A small-molecule ligand and the protein it binds are described below.
Small molecule (SMILES): N#Cc1cc2c(Oc3ccccc3OCCn3ccc(=O)[nH]c3=O)cccn2c1

Binding-site contacts:
Ligand atom O0Q contacts residue LYS104 of chain 1.C at 3.3 Å.
Ligand atom N0H contacts residue TYR320 of chain 1.C at 3.8 Å.
Ligand atom C16 contacts residue TRP231 of chain 1.C at 3.6 Å (hydrophobic).
Ligand atom C10 contacts residue TYR190 of chain 1.C at 3.8 Å (hydrophobic).
Ligand atom C0E contacts residue LYS103 of chain 1.C at 3.7 Å.
Ligand atom N0M contacts residue HIS237 of chain 1.C at 3.5 Å (h-bond).
Ligand atom N19 contacts residue PHE229 of chain 1.C at 3.4 Å.
Ligand atom C0Z contacts residue LEU102 of chain 1.C at 3.7 Å (hydrophobic).
Ligand atom C0X contacts residue TYR190 of chain 1.C at 3.3 Å (hydrophobic).
Ligand atom O0Q contacts residue PRO238 of chain 1.C at 3.5 Å (h-bond).
Ligand atom C0O contacts residue HIS237 of chain 1.C at 3.5 Å.
Ligand atom C02 contacts residue GLY192 of chain 1.C at 3.7 Å.
Ligand atom O0S contacts residue HIS237 of chain 1.C at 3.4 Å (h-bond).
Ligand atom C02 contacts residue TYR190 of chain 1.C at 3.4 Å (hydrophobic).
Ligand atom O0Q contacts residue LYS105 of chain 1.C at 2.9 Å (salt-bridge).
Ligand atom C03 contacts residue TYR190 of chain 1.C at 3.4 Å (hydrophobic).
Ligand atom C0K contacts residue PRO238 of chain 1.C at 3.7 Å (hydrophobic).
Ligand atom C11 contacts residue LEU236 of chain 1.C at 3.8 Å (hydrophobic).
Ligand atom C0V contacts residue TYR190 of chain 1.C at 3.6 Å (hydrophobic).
Ligand atom C11 contacts residue TRP231 of chain 1.C at 3.3 Å (hydrophobic).
Ligand atom C0Y contacts residue LEU102 of chain 1.C at 3.8 Å (hydrophobic).
Ligand atom O0S contacts residue PRO227 of chain 1.C at 3.7 Å.
Ligand atom C16 contacts residue PHE229 of chain 1.C at 3.9 Å (hydrophobic).
Ligand atom N19 contacts residue TRP231 of chain 1.C at 3.6 Å.
Ligand atom C10 contacts residue LEU236 of chain 1.C at 3.8 Å (hydrophobic).
Ligand atom C0C contacts residue TYR190 of chain 1.C at 3.6 Å (hydrophobic).
Ligand atom C0N contacts residue HIS237 of chain 1.C at 3.2 Å.
Ligand atom C01 contacts residue VAL181 of chain 1.C at 3.5 Å (hydrophobic).
Ligand atom C0O contacts residue TYR320 of chain 1.C at 3.8 Å (hydrophobic).
Ligand atom C14 contacts residue TYR190 of chain 1.C at 3.7 Å (hydrophobic).
Ligand atom N0W contacts residue TYR190 of chain 1.C at 3.2 Å.
Ligand atom O0S contacts residue PRO238 of chain 1.C at 3.6 Å.
Ligand atom N0M contacts residue PRO238 of chain 1.C at 3.5 Å (h-bond).
Ligand atom C0E contacts residue TYR320 of chain 1.C at 3.8 Å (hydrophobic).
Ligand atom C14 contacts residue LEU236 of chain 1.C at 3.6 Å (hydrophobic).
Ligand atom C0P contacts residue TYR320 of chain 1.C at 3.5 Å (hydrophobic).
Ligand atom C11 contacts residue TYR190 of chain 1.C at 3.5 Å (hydrophobic).
Ligand atom C0Y contacts residue TYR190 of chain 1.C at 3.8 Å (hydrophobic).
Ligand atom C0D contacts residue LYS103 of chain 1.C at 3.0 Å.
Ligand atom C02 contacts residue VAL181 of chain 1.C at 3.5 Å (hydrophobic).

Sequence of chain 1.C:
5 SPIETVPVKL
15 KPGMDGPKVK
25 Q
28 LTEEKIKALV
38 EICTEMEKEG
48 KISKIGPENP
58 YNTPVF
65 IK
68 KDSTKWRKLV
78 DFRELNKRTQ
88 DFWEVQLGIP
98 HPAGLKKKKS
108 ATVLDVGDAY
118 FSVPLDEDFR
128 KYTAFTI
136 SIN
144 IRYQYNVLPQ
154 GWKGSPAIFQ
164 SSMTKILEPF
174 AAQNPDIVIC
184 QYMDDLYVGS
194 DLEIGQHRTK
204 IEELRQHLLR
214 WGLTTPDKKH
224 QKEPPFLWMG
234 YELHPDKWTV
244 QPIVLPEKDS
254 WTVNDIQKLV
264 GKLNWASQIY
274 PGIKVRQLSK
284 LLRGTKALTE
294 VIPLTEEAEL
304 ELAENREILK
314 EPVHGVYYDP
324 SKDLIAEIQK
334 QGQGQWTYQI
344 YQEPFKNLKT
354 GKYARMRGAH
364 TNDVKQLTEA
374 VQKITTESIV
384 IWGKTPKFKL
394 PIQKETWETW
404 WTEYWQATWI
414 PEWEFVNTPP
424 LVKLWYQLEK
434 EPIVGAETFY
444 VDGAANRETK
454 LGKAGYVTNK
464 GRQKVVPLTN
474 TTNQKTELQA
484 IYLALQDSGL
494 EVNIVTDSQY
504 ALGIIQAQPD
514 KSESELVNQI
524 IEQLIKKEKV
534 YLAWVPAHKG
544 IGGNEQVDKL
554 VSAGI